A small-molecule ligand and the protein it binds are described below.
Small molecule (SMILES): O=C(O)[C@@H](O)[C@@H](O)[C@H](O)[C@H](O)CO

Binding-site contacts:
Ligand atom O1A contacts residue NAP1 of chain 1.I at 3.2 Å.
Ligand atom C1 contacts residue HIS107 of chain 1.C at 3.6 Å.
Ligand atom C4 contacts residue TRP19 of chain 1.C at 3.8 Å (hydrophobic).
Ligand atom O3 contacts residue TRP78 of chain 1.C at 4.2 Å.
Ligand atom O1B contacts residue TYR47 of chain 1.C at 3.2 Å (h-bond).
Ligand atom O4 contacts residue TRP19 of chain 1.C at 3.0 Å.
Ligand atom O1A contacts residue TYR47 of chain 1.C at 2.6 Å (h-bond).
Ligand atom C5 contacts residue TRP78 of chain 1.C at 4.2 Å (hydrophobic).
Ligand atom C1 contacts residue NAP1 of chain 1.I at 3.2 Å.
Ligand atom O5 contacts residue ASP46 of chain 1.C at 3.1 Å (salt-bridge).
Ligand atom C4 contacts residue TYR47 of chain 1.C at 4.4 Å (hydrophobic).
Ligand atom C3 contacts residue HIS107 of chain 1.C at 4.0 Å.
Ligand atom O6 contacts residue ARG220 of chain 1.C at 4.0 Å.
Ligand atom O5 contacts residue TRP78 of chain 1.C at 3.3 Å.
Ligand atom C1 contacts residue TRP19 of chain 1.C at 4.1 Å (hydrophobic).
Ligand atom O5 contacts residue HIS107 of chain 1.C at 3.7 Å.
Ligand atom O3 contacts residue PHE108 of chain 1.C at 3.6 Å.
Ligand atom C6 contacts residue ASP46 of chain 1.C at 3.3 Å.
Ligand atom O1A contacts residue HIS107 of chain 1.C at 2.5 Å (h-bond).
Ligand atom O1B contacts residue NAP1 of chain 1.I at 3.2 Å.
Ligand atom C2 contacts residue HIS107 of chain 1.C at 4.1 Å.
Ligand atom C5 contacts residue ASP46 of chain 1.C at 3.4 Å.
Ligand atom C6 contacts residue TYR47 of chain 1.C at 4.3 Å (hydrophobic).
Ligand atom O2 contacts residue ASN297 of chain 1.C at 3.0 Å (h-bond).
Ligand atom O1B contacts residue TRP19 of chain 1.C at 3.1 Å.
Ligand atom O6 contacts residue ASP46 of chain 1.C at 3.8 Å.
Ligand atom C1 contacts residue TYR47 of chain 1.C at 3.3 Å (hydrophobic).
Ligand atom O4 contacts residue ARG220 of chain 1.C at 3.5 Å (salt-bridge).
Ligand atom O2 contacts residue TRP19 of chain 1.C at 3.2 Å.
Ligand atom C2 contacts residue ASN297 of chain 1.C at 4.1 Å.
Ligand atom C2 contacts residue NAP1 of chain 1.I at 3.4 Å.
Ligand atom O2 contacts residue NAP1 of chain 1.I at 3.6 Å.
Ligand atom C6 contacts residue TRP19 of chain 1.C at 3.6 Å (hydrophobic).
Ligand atom C3 contacts residue PHE108 of chain 1.C at 4.1 Å (hydrophobic).
Ligand atom O5 contacts residue TYR47 of chain 1.C at 4.1 Å.
Ligand atom C5 contacts residue TRP19 of chain 1.C at 4.4 Å (hydrophobic).
Ligand atom O6 contacts residue TRP19 of chain 1.C at 3.9 Å.

Sequence of chain 1.C:
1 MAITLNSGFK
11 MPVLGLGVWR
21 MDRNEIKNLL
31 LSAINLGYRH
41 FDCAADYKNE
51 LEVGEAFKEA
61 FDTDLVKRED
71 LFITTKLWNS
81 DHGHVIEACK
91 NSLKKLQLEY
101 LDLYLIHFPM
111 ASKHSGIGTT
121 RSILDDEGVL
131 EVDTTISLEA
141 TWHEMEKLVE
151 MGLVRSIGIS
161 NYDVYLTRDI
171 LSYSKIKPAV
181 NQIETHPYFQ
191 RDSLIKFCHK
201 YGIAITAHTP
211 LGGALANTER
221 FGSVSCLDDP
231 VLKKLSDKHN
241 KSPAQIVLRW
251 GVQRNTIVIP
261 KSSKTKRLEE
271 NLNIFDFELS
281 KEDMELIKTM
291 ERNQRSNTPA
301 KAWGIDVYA